Sequence of chain 1.C:
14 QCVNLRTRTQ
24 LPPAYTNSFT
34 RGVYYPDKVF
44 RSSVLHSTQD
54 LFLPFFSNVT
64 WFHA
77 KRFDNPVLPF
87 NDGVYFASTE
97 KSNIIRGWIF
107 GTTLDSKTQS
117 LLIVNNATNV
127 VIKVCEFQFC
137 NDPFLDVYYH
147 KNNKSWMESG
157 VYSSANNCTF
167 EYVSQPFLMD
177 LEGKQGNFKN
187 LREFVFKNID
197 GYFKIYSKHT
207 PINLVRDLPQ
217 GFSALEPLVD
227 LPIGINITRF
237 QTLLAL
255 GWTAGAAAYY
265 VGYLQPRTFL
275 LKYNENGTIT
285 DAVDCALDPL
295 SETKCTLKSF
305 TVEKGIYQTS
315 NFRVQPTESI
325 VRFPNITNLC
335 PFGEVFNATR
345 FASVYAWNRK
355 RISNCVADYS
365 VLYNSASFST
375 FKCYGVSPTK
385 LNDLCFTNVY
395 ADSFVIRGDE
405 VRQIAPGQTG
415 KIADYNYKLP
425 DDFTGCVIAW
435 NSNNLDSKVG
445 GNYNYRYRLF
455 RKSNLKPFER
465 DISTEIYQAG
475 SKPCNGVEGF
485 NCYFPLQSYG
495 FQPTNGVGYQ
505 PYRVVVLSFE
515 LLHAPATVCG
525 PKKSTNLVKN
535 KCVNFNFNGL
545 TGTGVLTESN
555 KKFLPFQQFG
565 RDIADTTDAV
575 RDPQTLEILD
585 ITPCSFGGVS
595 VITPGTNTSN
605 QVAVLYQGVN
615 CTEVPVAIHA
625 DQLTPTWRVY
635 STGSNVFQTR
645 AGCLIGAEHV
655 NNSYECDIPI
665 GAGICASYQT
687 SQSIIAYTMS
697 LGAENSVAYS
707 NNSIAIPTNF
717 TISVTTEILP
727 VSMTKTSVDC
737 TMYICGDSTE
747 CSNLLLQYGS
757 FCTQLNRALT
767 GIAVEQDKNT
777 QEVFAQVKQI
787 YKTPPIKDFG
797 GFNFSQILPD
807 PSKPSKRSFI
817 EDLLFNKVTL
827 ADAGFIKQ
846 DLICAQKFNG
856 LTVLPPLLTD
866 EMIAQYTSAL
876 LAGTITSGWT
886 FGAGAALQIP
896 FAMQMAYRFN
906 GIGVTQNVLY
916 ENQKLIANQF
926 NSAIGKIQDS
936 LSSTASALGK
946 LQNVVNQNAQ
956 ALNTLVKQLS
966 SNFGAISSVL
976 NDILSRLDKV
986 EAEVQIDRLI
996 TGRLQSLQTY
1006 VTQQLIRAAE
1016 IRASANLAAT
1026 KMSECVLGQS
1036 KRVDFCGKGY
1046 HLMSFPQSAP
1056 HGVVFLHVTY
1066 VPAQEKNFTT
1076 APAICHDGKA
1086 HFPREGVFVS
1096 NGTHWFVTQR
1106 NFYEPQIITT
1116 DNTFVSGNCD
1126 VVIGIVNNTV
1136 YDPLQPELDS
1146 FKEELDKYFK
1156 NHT

Binding-site contacts:
Ligand atom N2 contacts residue ASN341 of chain 1.A at 2.9 Å (h-bond).
Ligand atom N2 contacts residue PHE340 of chain 1.A at 4.5 Å.
Ligand atom O5 contacts residue ASN341 of chain 1.A at 2.4 Å (h-bond).
Ligand atom C7 contacts residue ASN341 of chain 1.A at 4.2 Å.
Ligand atom C5 contacts residue ASN341 of chain 1.A at 3.5 Å.
Ligand atom C4 contacts residue ASN485 of chain 1.C at 4.2 Å.
Ligand atom N2 contacts residue GLY337 of chain 1.A at 4.2 Å.
Ligand atom C4 contacts residue ASN341 of chain 1.A at 4.3 Å.
Ligand atom C3 contacts residue ASN341 of chain 1.A at 3.8 Å.
Ligand atom C7 contacts residue PHE340 of chain 1.A at 4.4 Å (hydrophobic).
Ligand atom C1 contacts residue ASN341 of chain 1.A at 1.4 Å.
Ligand atom O7 contacts residue PHE336 of chain 1.A at 3.9 Å.
Ligand atom O6 contacts residue PHE454 of chain 1.C at 4.1 Å.
Ligand atom O7 contacts residue GLY337 of chain 1.A at 3.0 Å.
Ligand atom C8 contacts residue PHE336 of chain 1.A at 3.0 Å (hydrophobic).
Ligand atom C7 contacts residue GLY337 of chain 1.A at 3.4 Å.
Ligand atom C3 contacts residue TYR487 of chain 1.C at 3.6 Å (hydrophobic).
Ligand atom O4 contacts residue TYR487 of chain 1.C at 2.7 Å (h-bond).
Ligand atom O4 contacts residue ASN485 of chain 1.C at 3.0 Å (h-bond).
Ligand atom O3 contacts residue TYR487 of chain 1.C at 2.9 Å (h-bond).
Ligand atom C8 contacts residue GLY337 of chain 1.A at 3.9 Å.
Ligand atom C8 contacts residue PHE340 of chain 1.A at 3.5 Å (hydrophobic).
Ligand atom C3 contacts residue ASN485 of chain 1.C at 4.3 Å.
Ligand atom C7 contacts residue PHE336 of chain 1.A at 3.8 Å (hydrophobic).
Ligand atom O3 contacts residue ASN485 of chain 1.C at 3.6 Å.
Ligand atom C2 contacts residue ASN341 of chain 1.A at 2.6 Å.
Ligand atom C4 contacts residue TYR487 of chain 1.C at 3.2 Å (hydrophobic).

A protein and the small-molecule ligand that binds it are described below.
Small molecule (SMILES): CC(=O)N[C@H]1[C@H](O[C@H]2[C@H](O)[C@@H](NC(C)=O)CO[C@@H]2CO)O[C@H](CO)[C@@H](O[C@H]2O[C@H](CO)[C@@H](O)[C@H](O)[C@@H]2O)[C@@H]1O

Sequence of chain 1.A:
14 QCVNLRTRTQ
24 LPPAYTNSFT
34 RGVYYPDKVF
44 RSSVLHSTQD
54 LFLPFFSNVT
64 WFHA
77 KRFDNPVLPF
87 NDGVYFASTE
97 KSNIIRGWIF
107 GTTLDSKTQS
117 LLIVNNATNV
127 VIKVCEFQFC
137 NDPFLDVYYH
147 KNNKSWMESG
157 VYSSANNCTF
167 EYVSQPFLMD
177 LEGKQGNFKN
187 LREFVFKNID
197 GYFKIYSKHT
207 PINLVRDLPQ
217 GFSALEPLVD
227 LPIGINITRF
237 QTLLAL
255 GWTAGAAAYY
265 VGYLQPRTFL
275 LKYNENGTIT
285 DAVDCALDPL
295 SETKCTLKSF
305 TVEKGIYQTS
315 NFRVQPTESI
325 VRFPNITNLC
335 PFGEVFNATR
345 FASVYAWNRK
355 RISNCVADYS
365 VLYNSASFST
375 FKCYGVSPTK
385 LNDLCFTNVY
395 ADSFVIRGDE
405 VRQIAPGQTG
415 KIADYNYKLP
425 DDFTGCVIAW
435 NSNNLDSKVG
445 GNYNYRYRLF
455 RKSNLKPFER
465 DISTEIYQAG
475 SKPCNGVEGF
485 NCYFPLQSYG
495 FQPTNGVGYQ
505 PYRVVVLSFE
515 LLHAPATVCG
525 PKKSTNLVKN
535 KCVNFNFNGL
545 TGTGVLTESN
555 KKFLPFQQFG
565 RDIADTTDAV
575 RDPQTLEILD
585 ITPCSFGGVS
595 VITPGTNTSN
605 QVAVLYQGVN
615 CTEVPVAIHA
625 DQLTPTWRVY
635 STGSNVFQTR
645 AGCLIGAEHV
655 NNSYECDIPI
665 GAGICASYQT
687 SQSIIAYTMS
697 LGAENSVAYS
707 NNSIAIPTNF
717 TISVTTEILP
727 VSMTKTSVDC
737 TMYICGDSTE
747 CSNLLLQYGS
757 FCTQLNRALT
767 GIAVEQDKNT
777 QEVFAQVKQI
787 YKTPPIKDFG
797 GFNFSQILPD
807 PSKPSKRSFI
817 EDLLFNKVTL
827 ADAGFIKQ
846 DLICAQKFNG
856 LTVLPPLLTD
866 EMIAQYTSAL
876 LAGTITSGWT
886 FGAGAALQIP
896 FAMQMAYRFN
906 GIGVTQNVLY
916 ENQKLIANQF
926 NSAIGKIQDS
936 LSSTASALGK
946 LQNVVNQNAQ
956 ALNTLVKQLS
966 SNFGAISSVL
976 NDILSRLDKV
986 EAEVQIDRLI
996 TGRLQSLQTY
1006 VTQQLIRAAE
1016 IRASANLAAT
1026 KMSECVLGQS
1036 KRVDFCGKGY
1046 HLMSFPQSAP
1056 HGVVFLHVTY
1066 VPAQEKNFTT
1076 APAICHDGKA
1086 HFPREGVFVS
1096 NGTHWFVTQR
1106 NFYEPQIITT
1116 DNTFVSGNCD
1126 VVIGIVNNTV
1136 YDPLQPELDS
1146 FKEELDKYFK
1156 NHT